Sequence of chain 2.A:
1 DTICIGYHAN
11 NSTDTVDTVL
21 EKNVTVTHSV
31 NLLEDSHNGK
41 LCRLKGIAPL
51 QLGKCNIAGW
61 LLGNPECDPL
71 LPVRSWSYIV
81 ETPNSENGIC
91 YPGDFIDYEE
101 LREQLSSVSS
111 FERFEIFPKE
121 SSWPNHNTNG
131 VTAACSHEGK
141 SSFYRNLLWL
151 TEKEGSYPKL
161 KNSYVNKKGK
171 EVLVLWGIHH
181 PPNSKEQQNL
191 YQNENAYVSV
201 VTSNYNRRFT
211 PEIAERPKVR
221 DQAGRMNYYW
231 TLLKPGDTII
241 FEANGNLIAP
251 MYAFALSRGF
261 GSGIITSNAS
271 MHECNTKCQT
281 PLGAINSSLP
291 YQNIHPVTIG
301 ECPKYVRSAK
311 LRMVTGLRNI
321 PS

Binding-site contacts:
Ligand atom O5 contacts residue ASN11 of chain 2.A at 2.3 Å (h-bond).
Ligand atom C1 contacts residue ASN11 of chain 2.A at 1.5 Å.
Ligand atom O7 contacts residue ASN11 of chain 2.A at 4.0 Å.
Ligand atom C4 contacts residue ASN11 of chain 2.A at 4.4 Å.
Ligand atom C3 contacts residue ASN11 of chain 2.A at 4.1 Å.
Ligand atom C2 contacts residue ASN11 of chain 2.A at 2.8 Å.
Ligand atom N2 contacts residue ASN11 of chain 2.A at 3.4 Å (h-bond).
Ligand atom C5 contacts residue ASN11 of chain 2.A at 3.6 Å.
Ligand atom C7 contacts residue ASN11 of chain 2.A at 4.0 Å.

This protein binds this small molecule.
Small molecule (SMILES): CC(=O)N[C@@H]1[C@@H](O)[C@H](O)[C@@H](CO)O[C@H]1O